Sequence of chain 1.A:
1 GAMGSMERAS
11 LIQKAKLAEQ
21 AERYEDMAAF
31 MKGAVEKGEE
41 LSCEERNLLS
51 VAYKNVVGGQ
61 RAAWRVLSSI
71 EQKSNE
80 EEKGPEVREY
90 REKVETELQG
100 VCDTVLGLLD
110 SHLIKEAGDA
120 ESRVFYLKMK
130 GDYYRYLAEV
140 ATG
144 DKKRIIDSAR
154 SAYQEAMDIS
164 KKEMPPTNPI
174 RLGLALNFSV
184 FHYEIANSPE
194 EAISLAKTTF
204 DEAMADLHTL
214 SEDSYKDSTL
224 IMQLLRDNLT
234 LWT

Binding-site contacts:
Ligand atom C contacts residue ASN231 of chain 1.A at 3.7 Å.
Ligand atom CA contacts residue ASN180 of chain 1.A at 3.6 Å.
Ligand atom CB contacts residue ASN180 of chain 1.A at 3.4 Å.
Ligand atom C contacts residue VAL51 of chain 1.A at 3.9 Å (hydrophobic).
Ligand atom O contacts residue TJI1 of chain 1.C at 3.3 Å.
Ligand atom P contacts residue ARG61 of chain 1.A at 3.5 Å.
Ligand atom N contacts residue ASN231 of chain 1.A at 2.9 Å (h-bond).
Ligand atom CG contacts residue TJI1 of chain 1.C at 3.7 Å.
Ligand atom CD2 contacts residue TJI1 of chain 1.C at 3.2 Å.
Ligand atom N contacts residue LEU179 of chain 1.A at 3.5 Å.
Ligand atom CB contacts residue TJI1 of chain 1.C at 2.9 Å.
Ligand atom SG contacts residue TJI1 of chain 1.C at 1.8 Å.
Ligand atom CA contacts residue LEU179 of chain 1.A at 3.7 Å (hydrophobic).
Ligand atom CA contacts residue LEU234 of chain 1.A at 3.7 Å (hydrophobic).
Ligand atom C contacts residue ASN231 of chain 1.A at 3.9 Å.
Ligand atom O contacts residue VAL183 of chain 1.A at 3.7 Å.
Ligand atom N contacts residue ASN180 of chain 1.A at 2.8 Å (h-bond).
Ligand atom O2P contacts residue ARG61 of chain 1.A at 2.8 Å (salt-bridge).
Ligand atom CD contacts residue LEU227 of chain 1.A at 3.5 Å (hydrophobic).
Ligand atom P contacts residue TYR135 of chain 1.A at 3.8 Å.
Ligand atom CA contacts residue ASN180 of chain 1.A at 3.7 Å.
Ligand atom CD1 contacts residue SER50 of chain 1.A at 2.9 Å.
Ligand atom CB contacts residue ASN231 of chain 1.A at 3.7 Å.
Ligand atom O contacts residue LEU179 of chain 1.A at 3.6 Å.
Ligand atom O3P contacts residue ARG134 of chain 1.A at 2.9 Å (salt-bridge).
Ligand atom O1P contacts residue ARG61 of chain 1.A at 2.7 Å (salt-bridge).
Ligand atom CB contacts residue LEU179 of chain 1.A at 3.8 Å (hydrophobic).
Ligand atom CB contacts residue TRP235 of chain 1.A at 3.5 Å (hydrophobic).
Ligand atom O3P contacts residue TYR135 of chain 1.A at 2.8 Å (h-bond).
Ligand atom CB contacts residue VAL51 of chain 1.A at 3.6 Å (hydrophobic).
Ligand atom CA contacts residue TJI1 of chain 1.C at 3.8 Å.
Ligand atom C contacts residue LEU179 of chain 1.A at 3.8 Å (hydrophobic).
Ligand atom C contacts residue LEU234 of chain 1.A at 3.4 Å (hydrophobic).
Ligand atom CB contacts residue ASN180 of chain 1.A at 3.4 Å.
Ligand atom CA contacts residue ASN231 of chain 1.A at 3.4 Å.
Ligand atom C contacts residue ASN180 of chain 1.A at 3.7 Å.
Ligand atom O contacts residue ASN231 of chain 1.A at 2.8 Å (h-bond).
Ligand atom N contacts residue LEU234 of chain 1.A at 3.4 Å.
Ligand atom C contacts residue TJI1 of chain 1.C at 3.7 Å.
Ligand atom O1P contacts residue ARG134 of chain 1.A at 3.0 Å (salt-bridge).

This small molecule binds to this protein.
Small molecule (SMILES): CC(C)C[C@@H](C=O)NC(=O)[C@H](CO)NC(=O)[C@H](C)NC(=O)[C@@H]1CCCN1C(=O)[C@H](CS)NC(=O)[C@H](COP(=O)(O)O)NC(=O)[C@H](Cc1cnc[nH]1)NC(=O)[C@H](C)NC(=O)[C@@H](N)CCCN=C(N)N